Binding-site contacts:
Ligand atom C8 contacts residue ASP751 of chain 1.A at 3.1 Å.
Ligand atom C1 contacts residue ASN950 of chain 1.A at 1.4 Å.
Ligand atom C3 contacts residue THR948 of chain 1.A at 3.8 Å.
Ligand atom O5 contacts residue ASN950 of chain 1.A at 2.4 Å (h-bond).
Ligand atom O7 contacts residue ASN950 of chain 1.A at 3.0 Å (h-bond).
Ligand atom N2 contacts residue THR948 of chain 1.A at 3.0 Å (h-bond).
Ligand atom C8 contacts residue THR948 of chain 1.A at 3.4 Å.
Ligand atom C7 contacts residue ASP751 of chain 1.A at 3.5 Å.
Ligand atom N2 contacts residue ASN950 of chain 1.A at 2.9 Å (h-bond).
Ligand atom C8 contacts residue ASN950 of chain 1.A at 4.3 Å.
Ligand atom C7 contacts residue ASN950 of chain 1.A at 3.1 Å.
Ligand atom C7 contacts residue THR948 of chain 1.A at 3.8 Å.
Ligand atom C1 contacts residue SER919 of chain 1.A at 4.3 Å.
Ligand atom C5 contacts residue ASN950 of chain 1.A at 3.6 Å.
Ligand atom C4 contacts residue ASN950 of chain 1.A at 4.3 Å.
Ligand atom C3 contacts residue ASN950 of chain 1.A at 3.8 Å.
Ligand atom C1 contacts residue THR948 of chain 1.A at 4.0 Å.
Ligand atom O5 contacts residue SER919 of chain 1.A at 4.4 Å.
Ligand atom C2 contacts residue ASN950 of chain 1.A at 2.5 Å.
Ligand atom O7 contacts residue ASP751 of chain 1.A at 3.2 Å (salt-bridge).
Ligand atom C2 contacts residue THR948 of chain 1.A at 3.8 Å.

Sequence of chain 1.A:
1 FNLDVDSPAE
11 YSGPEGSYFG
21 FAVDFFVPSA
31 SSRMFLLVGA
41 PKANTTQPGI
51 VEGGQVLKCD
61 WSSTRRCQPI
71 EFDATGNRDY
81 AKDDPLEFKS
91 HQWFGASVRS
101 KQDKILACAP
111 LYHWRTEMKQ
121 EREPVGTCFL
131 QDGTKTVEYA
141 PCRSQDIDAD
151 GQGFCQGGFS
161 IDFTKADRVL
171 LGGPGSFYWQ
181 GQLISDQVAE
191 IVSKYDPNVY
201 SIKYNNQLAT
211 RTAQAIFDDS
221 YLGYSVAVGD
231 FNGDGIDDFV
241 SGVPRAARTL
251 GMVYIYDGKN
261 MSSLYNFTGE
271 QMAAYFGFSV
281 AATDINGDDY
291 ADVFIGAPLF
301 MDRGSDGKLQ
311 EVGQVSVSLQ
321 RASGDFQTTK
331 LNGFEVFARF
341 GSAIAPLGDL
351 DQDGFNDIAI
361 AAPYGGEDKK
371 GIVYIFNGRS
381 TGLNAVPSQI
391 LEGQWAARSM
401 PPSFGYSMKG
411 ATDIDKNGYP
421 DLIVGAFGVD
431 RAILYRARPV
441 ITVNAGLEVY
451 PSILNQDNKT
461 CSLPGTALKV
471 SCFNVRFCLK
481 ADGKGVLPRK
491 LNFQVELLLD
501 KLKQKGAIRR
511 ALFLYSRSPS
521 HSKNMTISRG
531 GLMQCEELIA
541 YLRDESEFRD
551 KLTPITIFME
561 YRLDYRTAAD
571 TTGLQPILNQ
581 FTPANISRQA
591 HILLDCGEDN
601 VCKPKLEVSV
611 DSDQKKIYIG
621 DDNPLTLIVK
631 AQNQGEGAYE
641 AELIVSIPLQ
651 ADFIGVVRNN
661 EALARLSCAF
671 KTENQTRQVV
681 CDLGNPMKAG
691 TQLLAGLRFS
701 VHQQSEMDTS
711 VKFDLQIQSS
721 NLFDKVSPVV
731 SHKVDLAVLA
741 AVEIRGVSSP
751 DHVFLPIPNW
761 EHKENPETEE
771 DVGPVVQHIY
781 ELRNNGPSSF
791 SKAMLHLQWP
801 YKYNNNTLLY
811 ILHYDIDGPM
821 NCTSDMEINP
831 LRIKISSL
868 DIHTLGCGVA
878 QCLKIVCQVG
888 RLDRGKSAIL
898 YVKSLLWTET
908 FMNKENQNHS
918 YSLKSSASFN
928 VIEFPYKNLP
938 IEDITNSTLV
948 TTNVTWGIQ

A protein and the small-molecule ligand that binds it are described below.
Small molecule (SMILES): CC(=O)N[C@H]1[C@H](O[C@H]2[C@H](O)[C@@H](NC(C)=O)CO[C@@H]2CO)O[C@H](CO)[C@@H](O)[C@@H]1O